This small molecule binds to this protein.
Small molecule (SMILES): NC(=[NH2+])c1ccc2[nH]c(-c3cccc(OC4CCCC4)c3[O-])cc2c1

Binding-site contacts:
Ligand atom C6' contacts residue SER177 of chain 1.A at 3.5 Å.
Ligand atom C1B contacts residue HIS40 of chain 1.A at 3.6 Å.
Ligand atom C5 contacts residue GLN174 of chain 1.A at 3.8 Å.
Ligand atom C3' contacts residue GLN174 of chain 1.A at 3.0 Å.
Ligand atom O6' contacts residue SER177 of chain 1.A at 2.2 Å (h-bond).
Ligand atom C6 contacts residue GLY194 of chain 1.A at 3.8 Å.
Ligand atom C1' contacts residue GLN174 of chain 1.A at 3.8 Å.
Ligand atom N1 contacts residue SER172 of chain 1.A at 3.7 Å.
Ligand atom C2' contacts residue GLN174 of chain 1.A at 3.8 Å.
Ligand atom C2 contacts residue TRP193 of chain 1.A at 3.8 Å (hydrophobic).
Ligand atom C4 contacts residue SER177 of chain 1.A at 3.8 Å.
Ligand atom N3 contacts residue SER177 of chain 1.A at 3.0 Å (h-bond).
Ligand atom C2 contacts residue SER172 of chain 1.A at 3.5 Å.
Ligand atom N1 contacts residue GLY194 of chain 1.A at 3.5 Å.
Ligand atom N3 contacts residue GLN174 of chain 1.A at 3.8 Å.
Ligand atom C1 contacts residue SER172 of chain 1.A at 3.7 Å.
Ligand atom C4 contacts residue CYS173 of chain 1.A at 3.8 Å (hydrophobic).
Ligand atom C3 contacts residue VAL191 of chain 1.A at 3.6 Å (hydrophobic).
Ligand atom C7 contacts residue GLY196 of chain 1.A at 3.8 Å.
Ligand atom N2 contacts residue ASP171 of chain 1.A at 3.0 Å (salt-bridge).
Ligand atom N1 contacts residue ASP171 of chain 1.A at 3.0 Å (salt-bridge).
Ligand atom C1 contacts residue TRP193 of chain 1.A at 3.7 Å (hydrophobic).
Ligand atom N1 contacts residue GLY196 of chain 1.A at 2.7 Å (h-bond).
Ligand atom N3 contacts residue SER192 of chain 1.A at 3.8 Å.
Ligand atom C6' contacts residue HIS40 of chain 1.A at 3.5 Å.
Ligand atom C1 contacts residue GLY194 of chain 1.A at 3.8 Å.
Ligand atom C4 contacts residue SER192 of chain 1.A at 3.9 Å.
Ligand atom O6' contacts residue HIS40 of chain 1.A at 2.6 Å (h-bond).
Ligand atom O5' contacts residue HIS40 of chain 1.A at 3.5 Å (h-bond).
Ligand atom C3 contacts residue CYS173 of chain 1.A at 3.9 Å (hydrophobic).
Ligand atom C7 contacts residue ASP171 of chain 1.A at 3.5 Å.
Ligand atom C8 contacts residue GLN174 of chain 1.A at 3.7 Å.
Ligand atom C4B contacts residue PHE24 of chain 1.A at 3.6 Å (hydrophobic).
Ligand atom N2 contacts residue SER172 of chain 1.A at 3.0 Å (h-bond).
Ligand atom C7 contacts residue SER172 of chain 1.A at 3.3 Å.
Ligand atom C3 contacts residue SER192 of chain 1.A at 3.7 Å.
Ligand atom C4' contacts residue GLN174 of chain 1.A at 3.2 Å.
Ligand atom C7 contacts residue GLY194 of chain 1.A at 3.8 Å.
Ligand atom C6 contacts residue GLY196 of chain 1.A at 3.7 Å.
Ligand atom N2 contacts residue GLY204 of chain 1.A at 3.2 Å.

Sequence of chain 1.A:
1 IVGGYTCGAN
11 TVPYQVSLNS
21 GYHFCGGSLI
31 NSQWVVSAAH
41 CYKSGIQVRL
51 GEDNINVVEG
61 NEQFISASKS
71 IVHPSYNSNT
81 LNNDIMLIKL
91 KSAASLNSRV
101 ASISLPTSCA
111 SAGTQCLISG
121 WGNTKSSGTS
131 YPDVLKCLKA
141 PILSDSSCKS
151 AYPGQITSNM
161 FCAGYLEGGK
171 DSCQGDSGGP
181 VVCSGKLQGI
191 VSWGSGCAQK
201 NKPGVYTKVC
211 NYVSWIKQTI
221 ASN